This protein binds this small molecule.
Small molecule (SMILES): Nc1ccn([C@@H]2O[C@H](CO[P](=O)(O)O[C@H]3[C@@H](O)[C@H](n4ccc(N)nc4=O)O[C@@H]3CO[P](=O)(O)O[C@H]3[C@@H](O)[C@H](n4cnc5c(N)ncnc54)O[C@@H]3CO[P](=O)(O)O[C@H]3[C@@H](O)[C@H](n4cnc5c(=O)nc(N)[nH]c54)O[C@@H]3CO[P](=O)(O)O[C@H]3[C@@H](O)[C@H](n4cnc5c(N)ncnc54)O[C@@H]3CO[P](=O)(O)O[C@H]3[C@@H](O)[C@H](n4cnc5c(=O)nc(N)[nH]c54)O[C@@H]3CO[P](=O)(O)O[C@H]3[C@@H](O)[C@H](n4cnc5c(N)ncnc54)O[C@@H]3COP(=O)=O)[C@@H](O[P](=O)(O)OC[C@H]3O[C@@H](n4ccc(=O)[nH]c4=O)[C@H](O)[C@@H]3O)[C@H]2O)c(=O)n1

Sequence of chain 1.A:
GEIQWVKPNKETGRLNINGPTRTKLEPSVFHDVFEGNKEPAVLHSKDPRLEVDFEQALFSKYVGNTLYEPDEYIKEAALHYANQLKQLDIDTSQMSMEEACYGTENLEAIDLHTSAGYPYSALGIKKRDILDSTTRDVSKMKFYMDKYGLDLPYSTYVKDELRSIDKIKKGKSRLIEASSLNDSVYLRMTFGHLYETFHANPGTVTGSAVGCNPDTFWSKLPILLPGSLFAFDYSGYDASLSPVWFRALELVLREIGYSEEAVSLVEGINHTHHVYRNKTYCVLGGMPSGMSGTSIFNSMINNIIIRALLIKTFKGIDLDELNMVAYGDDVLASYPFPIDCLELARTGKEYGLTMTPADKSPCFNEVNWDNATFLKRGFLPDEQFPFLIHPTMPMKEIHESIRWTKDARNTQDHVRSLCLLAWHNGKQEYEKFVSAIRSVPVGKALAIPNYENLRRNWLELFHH

Binding-site contacts:
Ligand atom N6 contacts residue U21 of chain 1.B at 3.1 Å (h-bond).
Ligand atom N4 contacts residue G20 of chain 1.B at 2.7 Å (h-bond).
Ligand atom O2' contacts residue SER417 of chain 1.A at 2.6 Å (h-bond).
Ligand atom N2 contacts residue C24 of chain 1.B at 3.1 Å (h-bond).
Ligand atom O2 contacts residue G20 of chain 1.B at 2.8 Å (h-bond).
Ligand atom O2' contacts residue LEU421 of chain 1.A at 3.1 Å.
Ligand atom O3' contacts residue ASP238 of chain 1.A at 3.0 Å (salt-bridge).
Ligand atom N1 contacts residue U21 of chain 1.B at 3.1 Å (h-bond).
Ligand atom C4 contacts residue G20 of chain 1.B at 3.2 Å.
Ligand atom O4 contacts residue LYS159 of chain 1.A at 3.0 Å (salt-bridge).
Ligand atom N1 contacts residue U23 of chain 1.B at 3.1 Å (h-bond).
Ligand atom C5' contacts residue POP1 of chain 1.G at 3.3 Å.
Ligand atom N3 contacts residue A18 of chain 1.B at 2.7 Å (h-bond).
Ligand atom O4 contacts residue A18 of chain 1.B at 2.8 Å (h-bond).
Ligand atom N1 contacts residue C22 of chain 1.B at 3.1 Å (h-bond).
Ligand atom OP1 contacts residue ASN410 of chain 1.A at 3.2 Å (h-bond).
Ligand atom N3 contacts residue G20 of chain 1.B at 2.8 Å (h-bond).
Ligand atom C2 contacts residue G20 of chain 1.B at 3.3 Å.
Ligand atom N2 contacts residue U23 of chain 1.B at 2.6 Å (h-bond).
Ligand atom C2 contacts residue U23 of chain 1.B at 3.1 Å.
Ligand atom C2 contacts residue C24 of chain 1.B at 3.0 Å.
Ligand atom O6 contacts residue C24 of chain 1.B at 2.9 Å (h-bond).
Ligand atom O2' contacts residue ASP238 of chain 1.A at 2.4 Å (salt-bridge).
Ligand atom N1 contacts residue C22 of chain 1.B at 3.3 Å (h-bond).
Ligand atom N2 contacts residue C22 of chain 1.B at 3.3 Å (h-bond).
Ligand atom O2' contacts residue ASP413 of chain 1.A at 3.1 Å.
Ligand atom O5' contacts residue POP1 of chain 1.G at 3.1 Å (h-bond).
Ligand atom N4 contacts residue G19 of chain 1.B at 2.9 Å (h-bond).
Ligand atom N1 contacts residue C24 of chain 1.B at 3.0 Å (h-bond).
Ligand atom C4 contacts residue A18 of chain 1.B at 3.3 Å.
Ligand atom OP2 contacts residue ARG174 of chain 1.A at 3.0 Å (salt-bridge).
Ligand atom OP1 contacts residue HIS414 of chain 1.A at 3.1 Å (h-bond).
Ligand atom OP1 contacts residue POP1 of chain 1.G at 3.2 Å (h-bond).
Ligand atom N1 contacts residue U23 of chain 1.B at 3.2 Å (h-bond).
Ligand atom N1 contacts residue C24 of chain 1.B at 3.1 Å (h-bond).
Ligand atom N6 contacts residue U23 of chain 1.B at 3.1 Å (h-bond).
Ligand atom O6 contacts residue C22 of chain 1.B at 3.1 Å (h-bond).
Ligand atom O2 contacts residue G19 of chain 1.B at 2.8 Å (h-bond).
Ligand atom C2 contacts residue C22 of chain 1.B at 3.1 Å.
Ligand atom N3 contacts residue G19 of chain 1.B at 2.9 Å (h-bond).